Sequence of chain 1.B:
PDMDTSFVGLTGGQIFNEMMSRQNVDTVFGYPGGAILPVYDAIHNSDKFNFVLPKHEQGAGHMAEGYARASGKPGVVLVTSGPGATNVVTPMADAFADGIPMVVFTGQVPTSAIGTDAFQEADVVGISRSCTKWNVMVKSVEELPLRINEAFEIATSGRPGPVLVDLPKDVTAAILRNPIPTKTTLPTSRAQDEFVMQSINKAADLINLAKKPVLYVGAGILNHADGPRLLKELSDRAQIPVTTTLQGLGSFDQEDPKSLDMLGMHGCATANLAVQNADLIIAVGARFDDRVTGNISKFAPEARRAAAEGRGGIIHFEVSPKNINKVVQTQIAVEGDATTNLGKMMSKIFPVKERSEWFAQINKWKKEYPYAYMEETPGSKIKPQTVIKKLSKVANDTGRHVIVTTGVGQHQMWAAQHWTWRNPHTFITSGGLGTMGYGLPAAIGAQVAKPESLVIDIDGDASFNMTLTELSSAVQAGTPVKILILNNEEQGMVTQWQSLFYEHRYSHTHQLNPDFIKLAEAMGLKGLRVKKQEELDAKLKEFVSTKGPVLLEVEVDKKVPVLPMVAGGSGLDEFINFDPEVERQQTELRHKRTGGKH

Binding-site contacts:
Ligand atom N1' contacts residue GLU129 of chain 1.C at 2.6 Å (salt-bridge).
Ligand atom O3B contacts residue HIS490 of chain 1.B at 3.1 Å (h-bond).
Ligand atom O1A contacts residue ALA541 of chain 1.B at 3.0 Å (h-bond).
Ligand atom N3' contacts residue MET515 of chain 1.B at 3.3 Å.
Ligand atom PB contacts residue MG1 of chain 1.J at 3.2 Å.
Ligand atom O1B contacts residue MET572 of chain 1.B at 2.9 Å (h-bond).
Ligand atom CM2 contacts residue GLU129 of chain 1.C at 3.5 Å.
Ligand atom O1B contacts residue GLN489 of chain 1.B at 2.8 Å (h-bond).
Ligand atom C5' contacts residue MET515 of chain 1.B at 3.4 Å (hydrophobic).
Ligand atom O1A contacts residue ASP540 of chain 1.B at 3.0 Å (salt-bridge).
Ligand atom O2B contacts residue GLY571 of chain 1.B at 2.8 Å (h-bond).
Ligand atom C6 contacts residue MET515 of chain 1.B at 3.3 Å (hydrophobic).
Ligand atom O1A contacts residue GLU569 of chain 1.B at 3.1 Å (salt-bridge).
Ligand atom CM2 contacts residue ASN159 of chain 1.C at 3.4 Å.
Ligand atom N4' contacts residue GLN192 of chain 1.C at 3.4 Å (h-bond).
Ligand atom C4' contacts residue MET515 of chain 1.B at 3.4 Å (hydrophobic).
Ligand atom O3A contacts residue MG1 of chain 1.J at 3.4 Å.
Ligand atom O2B contacts residue GLU569 of chain 1.B at 3.3 Å (salt-bridge).
Ligand atom O2B contacts residue MG1 of chain 1.J at 2.2 Å.
Ligand atom S1 contacts residue F501 of chain 1.S at 3.0 Å.
Ligand atom C7' contacts residue F501 of chain 1.S at 3.4 Å.
Ligand atom CM4 contacts residue MET515 of chain 1.B at 3.4 Å (hydrophobic).
Ligand atom O1B contacts residue GLY571 of chain 1.B at 3.2 Å (h-bond).
Ligand atom C5 contacts residue MET515 of chain 1.B at 3.4 Å (hydrophobic).
Ligand atom CM4 contacts residue GLN570 of chain 1.B at 3.5 Å.
Ligand atom C6' contacts residue GLU129 of chain 1.C at 3.4 Å.
Ligand atom O3B contacts residue GLN489 of chain 1.B at 3.4 Å (h-bond).
Ligand atom N4' contacts residue GLY513 of chain 1.B at 2.9 Å (h-bond).
Ligand atom O2A contacts residue ALA541 of chain 1.B at 3.4 Å (h-bond).
Ligand atom O3A contacts residue HIS490 of chain 1.B at 3.2 Å (h-bond).
Ligand atom O2A contacts residue SER542 of chain 1.B at 2.8 Å (h-bond).
Ligand atom O2B contacts residue ASN567 of chain 1.B at 3.1 Å (h-bond).
Ligand atom C4 contacts residue MET515 of chain 1.B at 3.3 Å (hydrophobic).
Ligand atom O1A contacts residue MG1 of chain 1.J at 2.1 Å.
Ligand atom N4' contacts residue F501 of chain 1.S at 2.8 Å (h-bond).
Ligand atom O7 contacts residue GLN570 of chain 1.B at 3.3 Å.
Ligand atom PA contacts residue MG1 of chain 1.J at 3.2 Å.
Ligand atom N3 contacts residue F501 of chain 1.S at 2.9 Å (h-bond).
Ligand atom CM4 contacts residue VAL573 of chain 1.B at 3.5 Å (hydrophobic).
Ligand atom O7 contacts residue ALA541 of chain 1.B at 3.3 Å.

Sequence of chain 1.C:
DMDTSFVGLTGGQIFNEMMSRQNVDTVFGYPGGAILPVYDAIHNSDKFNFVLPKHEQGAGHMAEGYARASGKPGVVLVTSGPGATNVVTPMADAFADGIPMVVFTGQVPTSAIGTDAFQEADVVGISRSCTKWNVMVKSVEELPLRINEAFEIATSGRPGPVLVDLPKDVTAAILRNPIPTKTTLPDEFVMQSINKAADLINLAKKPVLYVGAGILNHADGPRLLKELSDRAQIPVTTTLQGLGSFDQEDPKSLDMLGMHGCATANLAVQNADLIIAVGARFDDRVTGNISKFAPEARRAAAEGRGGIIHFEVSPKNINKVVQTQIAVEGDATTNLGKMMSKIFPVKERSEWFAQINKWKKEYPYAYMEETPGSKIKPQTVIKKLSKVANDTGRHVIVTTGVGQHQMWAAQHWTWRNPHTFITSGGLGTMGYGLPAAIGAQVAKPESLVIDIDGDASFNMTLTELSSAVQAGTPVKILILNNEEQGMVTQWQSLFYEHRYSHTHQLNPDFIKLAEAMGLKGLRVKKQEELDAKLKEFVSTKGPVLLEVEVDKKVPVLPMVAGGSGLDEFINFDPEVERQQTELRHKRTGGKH

This protein binds this small molecule.
Small molecule (SMILES): C/C(NCc1cnc(C)nc1N)=C(/S)CCO[P](=O)([O-])O[P](=O)([O-])O